A small-molecule ligand and the protein it binds are described below.
Small molecule (SMILES): C[C@@H]1NC[C@@H](O)[C@H](O)[C@@H]1O

Binding-site contacts:
Ligand atom C4 contacts residue TRP285 of chain 1.A at 3.7 Å (hydrophobic).
Ligand atom O2 contacts residue ASP198 of chain 1.A at 4.2 Å.
Ligand atom C3 contacts residue ASP198 of chain 1.A at 4.2 Å.
Ligand atom C3 contacts residue HIS104 of chain 1.A at 4.0 Å.
Ligand atom O2 contacts residue TRP201 of chain 1.A at 3.8 Å.
Ligand atom C6 contacts residue GLU257 of chain 1.A at 3.5 Å.
Ligand atom C3 contacts residue TRP57 of chain 1.A at 4.0 Å (hydrophobic).
Ligand atom C5 contacts residue GLU257 of chain 1.A at 3.3 Å.
Ligand atom C4 contacts residue HIS104 of chain 1.A at 4.0 Å.
Ligand atom C5 contacts residue ASP198 of chain 1.A at 3.7 Å.
Ligand atom C1 contacts residue ARG231 of chain 1.A at 4.2 Å.
Ligand atom O2 contacts residue HIS105 of chain 1.A at 3.0 Å (h-bond).
Ligand atom C4 contacts residue HIS35 of chain 1.A at 3.4 Å.
Ligand atom O3 contacts residue TRP285 of chain 1.A at 4.2 Å.
Ligand atom C2 contacts residue TRP57 of chain 1.A at 4.0 Å (hydrophobic).
Ligand atom C4 contacts residue ASP198 of chain 1.A at 3.9 Å.
Ligand atom C1 contacts residue GLU257 of chain 1.A at 3.4 Å.
Ligand atom C1 contacts residue TRP201 of chain 1.A at 4.2 Å (hydrophobic).
Ligand atom C6 contacts residue TRP285 of chain 1.A at 3.6 Å (hydrophobic).
Ligand atom N5 contacts residue ASP198 of chain 1.A at 2.7 Å (salt-bridge).
Ligand atom C3 contacts residue TRP285 of chain 1.A at 3.9 Å (hydrophobic).
Ligand atom C6 contacts residue ASP198 of chain 1.A at 4.1 Å.
Ligand atom O3 contacts residue HIS104 of chain 1.A at 3.2 Å (h-bond).
Ligand atom C2 contacts residue ASP198 of chain 1.A at 3.2 Å.
Ligand atom C1 contacts residue ASP198 of chain 1.A at 3.1 Å.
Ligand atom C6 contacts residue TRP196 of chain 1.A at 4.1 Å (hydrophobic).
Ligand atom O2 contacts residue TRP57 of chain 1.A at 3.0 Å (h-bond).
Ligand atom O4 contacts residue ASP198 of chain 1.A at 3.2 Å (salt-bridge).
Ligand atom O3 contacts residue TRP57 of chain 1.A at 3.4 Å (h-bond).
Ligand atom C2 contacts residue HIS105 of chain 1.A at 3.6 Å.
Ligand atom C3 contacts residue GLU56 of chain 1.A at 3.5 Å.
Ligand atom C5 contacts residue TRP285 of chain 1.A at 3.6 Å (hydrophobic).
Ligand atom C4 contacts residue GLU56 of chain 1.A at 4.1 Å.
Ligand atom O4 contacts residue HIS104 of chain 1.A at 3.0 Å (h-bond).
Ligand atom C6 contacts residue HIS35 of chain 1.A at 3.9 Å.
Ligand atom O4 contacts residue HIS35 of chain 1.A at 2.8 Å (h-bond).
Ligand atom O3 contacts residue GLU56 of chain 1.A at 2.7 Å (salt-bridge).
Ligand atom N5 contacts residue ARG231 of chain 1.A at 3.8 Å.
Ligand atom O4 contacts residue TYR147 of chain 1.A at 3.4 Å (h-bond).
Ligand atom N5 contacts residue GLU257 of chain 1.A at 2.8 Å (salt-bridge).

Sequence of chain 1.A:
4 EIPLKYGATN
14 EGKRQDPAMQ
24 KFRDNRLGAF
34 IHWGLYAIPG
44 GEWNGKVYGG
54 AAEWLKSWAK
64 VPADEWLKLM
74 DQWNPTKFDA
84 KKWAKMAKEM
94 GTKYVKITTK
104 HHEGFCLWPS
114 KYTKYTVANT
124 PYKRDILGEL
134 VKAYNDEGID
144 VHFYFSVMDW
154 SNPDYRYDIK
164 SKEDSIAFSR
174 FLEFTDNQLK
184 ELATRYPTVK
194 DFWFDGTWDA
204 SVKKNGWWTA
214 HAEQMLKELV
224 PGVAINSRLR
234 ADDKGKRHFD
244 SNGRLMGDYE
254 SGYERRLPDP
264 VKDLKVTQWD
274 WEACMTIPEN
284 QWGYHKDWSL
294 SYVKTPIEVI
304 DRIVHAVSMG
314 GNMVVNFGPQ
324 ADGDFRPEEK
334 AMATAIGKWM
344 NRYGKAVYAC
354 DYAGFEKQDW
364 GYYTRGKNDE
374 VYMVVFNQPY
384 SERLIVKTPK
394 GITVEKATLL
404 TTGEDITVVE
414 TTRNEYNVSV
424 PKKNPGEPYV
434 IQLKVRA